The protein below binds the small molecule below.
Small molecule (SMILES): Cc1cn([C@H]2C[C@H](O[P](=O)(O)OC[C@H]3O[C@@H](n4cnc5c(N)ncnc54)C[C@@H]3O[P](=O)(O)OC[C@H]3O[C@@H](n4cnc5c(=O)nc(N)[nH]c54)C[C@@H]3O[P](=O)(O)OC[C@H]3O[C@@H](n4ccc(N)nc4=O)C[C@@H]3O[P](=O)(O)OC[C@H]3O[C@@H](n4cnc5c(=O)nc(N)[nH]c54)C[C@@H]3O)[C@@H](CO[P](=O)(O)O[C@H]3C[C@H](n4ccc(N)nc4=O)O[C@@H]3CO[P](=O)(O)O[C@H]3C[C@H](n4cnc5c(N)ncnc54)O[C@@H]3CO[P](=O)(O)O[C@H]3C[C@H](n4cc(C)c(=O)[nH]c4=O)O[C@@H]3CO[P](=O)(O)O[C@H]3C[C@H](n4cnc5c(=O)nc(N)[nH]c54)O[C@@H]3COP(=O)(O)O)O2)c(=O)[nH]c1=O

Binding-site contacts:
Ligand atom OP1 contacts residue ARG92 of chain 1.A at 3.3 Å (salt-bridge).
Ligand atom O6 contacts residue DA3 of chain 1.D at 3.5 Å (h-bond).
Ligand atom O3' contacts residue ASP171 of chain 1.A at 3.3 Å (salt-bridge).
Ligand atom P contacts residue MG1 of chain 1.F at 3.5 Å.
Ligand atom P contacts residue LYS85 of chain 1.A at 3.6 Å.
Ligand atom OP2 contacts residue ASP171 of chain 1.A at 2.8 Å (salt-bridge).
Ligand atom C4 contacts residue DA3 of chain 1.D at 3.2 Å.
Ligand atom C5' contacts residue ASP171 of chain 1.A at 3.6 Å.
Ligand atom C5' contacts residue LYS185 of chain 1.A at 3.4 Å.
Ligand atom C5' contacts residue GLU170 of chain 1.A at 3.1 Å.
Ligand atom C1' contacts residue DA3 of chain 1.D at 3.6 Å.
Ligand atom C6 contacts residue DA3 of chain 1.D at 3.3 Å.
Ligand atom P contacts residue LYS185 of chain 1.A at 3.4 Å.
Ligand atom OP2 contacts residue MG1 of chain 1.E at 2.1 Å.
Ligand atom OP2 contacts residue ASP152 of chain 1.A at 2.9 Å (salt-bridge).
Ligand atom OP3 contacts residue ASP171 of chain 1.A at 3.1 Å (salt-bridge).
Ligand atom OP3 contacts residue ASP173 of chain 1.A at 2.5 Å (salt-bridge).
Ligand atom C5 contacts residue DA3 of chain 1.D at 3.3 Å.
Ligand atom OP1 contacts residue ASP171 of chain 1.A at 3.6 Å.
Ligand atom OP3 contacts residue GLY2 of chain 1.A at 2.8 Å (h-bond).
Ligand atom P contacts residue ASP171 of chain 1.A at 3.4 Å.
Ligand atom O5' contacts residue DA3 of chain 1.D at 3.1 Å (h-bond).
Ligand atom O4' contacts residue DA3 of chain 1.D at 3.2 Å.
Ligand atom N3 contacts residue DA3 of chain 1.D at 3.3 Å (h-bond).
Ligand atom OP1 contacts residue MG1 of chain 1.E at 3.6 Å.
Ligand atom P contacts residue MG1 of chain 1.E at 2.6 Å.
Ligand atom OP2 contacts residue DA3 of chain 1.D at 2.5 Å (h-bond).
Ligand atom OP3 contacts residue MG1 of chain 1.E at 2.1 Å.
Ligand atom OP1 contacts residue LYS185 of chain 1.A at 3.0 Å (salt-bridge).
Ligand atom OP1 contacts residue DA3 of chain 1.D at 3.2 Å (h-bond).
Ligand atom OP1 contacts residue SER172 of chain 1.A at 2.9 Å (h-bond).
Ligand atom OP2 contacts residue MG1 of chain 1.F at 2.1 Å.
Ligand atom O3' contacts residue LYS185 of chain 1.A at 2.7 Å (salt-bridge).
Ligand atom C2 contacts residue DA3 of chain 1.D at 3.5 Å.
Ligand atom P contacts residue DA3 of chain 1.D at 3.0 Å.
Ligand atom OP3 contacts residue ASP225 of chain 1.A at 2.8 Å (salt-bridge).
Ligand atom OP1 contacts residue ASP225 of chain 1.A at 3.5 Å (salt-bridge).
Ligand atom OP1 contacts residue LYS85 of chain 1.A at 2.4 Å (salt-bridge).
Ligand atom N7 contacts residue DA3 of chain 1.D at 3.6 Å.
Ligand atom OP2 contacts residue GLY2 of chain 1.A at 3.6 Å.

Sequence of chain 1.A:
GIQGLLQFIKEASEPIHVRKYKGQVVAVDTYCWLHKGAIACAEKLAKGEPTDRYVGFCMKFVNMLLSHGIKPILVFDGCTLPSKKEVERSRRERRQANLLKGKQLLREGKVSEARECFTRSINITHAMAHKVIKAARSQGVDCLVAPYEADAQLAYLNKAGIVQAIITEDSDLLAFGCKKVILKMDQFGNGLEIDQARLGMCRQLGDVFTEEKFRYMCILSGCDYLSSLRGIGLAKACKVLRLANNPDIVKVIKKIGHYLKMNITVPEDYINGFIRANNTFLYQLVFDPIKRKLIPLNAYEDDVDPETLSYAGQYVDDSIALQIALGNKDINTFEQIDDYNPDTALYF